A small-molecule ligand and the protein it binds are described below.
Small molecule (SMILES): N=C(N)N1CC=C(CCNC(=O)[C@@H]2C[C@@H]3CC[C@@H](O)C[C@@H]3N2C(=O)[C@@H](Cc2ccccc2)NC(=O)[C@H](O)Cc2ccccc2)C1

Binding-site contacts:
Ligand atom C19 contacts residue SER51 of chain 1.C at 3.2 Å.
Ligand atom C23 contacts residue TRP73 of chain 1.C at 3.6 Å (hydrophobic).
Ligand atom C45 contacts residue ARG79 of chain 1.C at 3.7 Å.
Ligand atom C34 contacts residue GLU94 of chain 1.B at 3.4 Å.
Ligand atom C32 contacts residue TRP73 of chain 1.C at 3.4 Å (hydrophobic).
Ligand atom N44 contacts residue ALA46 of chain 1.C at 3.3 Å (h-bond).
Ligand atom N16 contacts residue GLY74 of chain 1.C at 3.0 Å (h-bond).
Ligand atom C7 contacts residue HIS43 of chain 1.B at 3.8 Å.
Ligand atom C42 contacts residue ARG79 of chain 1.C at 3.3 Å.
Ligand atom C45 contacts residue GLU146 of chain 1.B at 3.6 Å.
Ligand atom C12 contacts residue TRP50 of chain 1.B at 3.5 Å (hydrophobic).
Ligand atom O31 contacts residue GLY76 of chain 1.C at 3.1 Å (h-bond).
Ligand atom N43 contacts residue ALA46 of chain 1.C at 3.5 Å (h-bond).
Ligand atom C40 contacts residue ASP45 of chain 1.C at 3.6 Å.
Ligand atom C11 contacts residue TYR47 of chain 1.B at 3.4 Å (hydrophobic).
Ligand atom N13 contacts residue HIS43 of chain 1.B at 3.3 Å (h-bond).
Ligand atom O31 contacts residue GLY74 of chain 1.C at 3.3 Å (h-bond).
Ligand atom C7 contacts residue LEU96 of chain 1.B at 3.8 Å (hydrophobic).
Ligand atom N43 contacts residue CYS77 of chain 1.C at 3.8 Å.
Ligand atom N44 contacts residue ASP45 of chain 1.C at 2.8 Å (salt-bridge).
Ligand atom C32 contacts residue GLY74 of chain 1.C at 3.7 Å.
Ligand atom N36 contacts residue GLY74 of chain 1.C at 3.6 Å (h-bond).
Ligand atom C40 contacts residue ALA46 of chain 1.C at 3.3 Å (hydrophobic).
Ligand atom C37 contacts residue GLY76 of chain 1.C at 3.5 Å.
Ligand atom C17 contacts residue TRP50 of chain 1.B at 3.8 Å (hydrophobic).
Ligand atom C42 contacts residue GLU146 of chain 1.B at 3.2 Å.
Ligand atom O10 contacts residue GLY74 of chain 1.C at 2.9 Å (h-bond).
Ligand atom C4 contacts residue GLY74 of chain 1.C at 3.7 Å.
Ligand atom N44 contacts residue GLY84 of chain 1.C at 3.4 Å.
Ligand atom C9 contacts residue GLY74 of chain 1.C at 3.7 Å.
Ligand atom O10 contacts residue TRP73 of chain 1.C at 3.1 Å.
Ligand atom N43 contacts residue ASP45 of chain 1.C at 2.7 Å (salt-bridge).
Ligand atom C39 contacts residue GLY76 of chain 1.C at 3.3 Å.
Ligand atom C22 contacts residue SER72 of chain 1.C at 3.7 Å.
Ligand atom C37 contacts residue GLY74 of chain 1.C at 3.5 Å.
Ligand atom C17 contacts residue TYR47 of chain 1.B at 3.6 Å (hydrophobic).
Ligand atom N43 contacts residue GLY76 of chain 1.C at 2.8 Å (h-bond).
Ligand atom C22 contacts residue SER51 of chain 1.C at 3.5 Å.
Ligand atom N13 contacts residue SER72 of chain 1.C at 3.0 Å (h-bond).
Ligand atom N36 contacts residue TRP73 of chain 1.C at 3.7 Å.

Sequence of chain 1.B:
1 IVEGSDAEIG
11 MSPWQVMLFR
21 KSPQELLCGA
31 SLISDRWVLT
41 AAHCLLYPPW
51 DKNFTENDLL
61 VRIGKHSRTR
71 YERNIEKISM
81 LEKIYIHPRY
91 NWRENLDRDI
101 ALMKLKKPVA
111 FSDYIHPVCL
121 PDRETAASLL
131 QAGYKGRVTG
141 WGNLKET

Sequence of chain 1.C:
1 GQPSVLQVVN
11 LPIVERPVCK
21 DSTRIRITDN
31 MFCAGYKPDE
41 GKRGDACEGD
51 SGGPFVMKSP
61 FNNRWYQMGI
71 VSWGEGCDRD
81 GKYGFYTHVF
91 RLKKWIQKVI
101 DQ